The protein below binds the small molecule below.
Small molecule (SMILES): COc1ccnc2[nH]cc(C(=O)C(=O)N3CCN(C(=O)c4ccccc4)C[C@H]3C)c12

Sequence of chain 1.D:
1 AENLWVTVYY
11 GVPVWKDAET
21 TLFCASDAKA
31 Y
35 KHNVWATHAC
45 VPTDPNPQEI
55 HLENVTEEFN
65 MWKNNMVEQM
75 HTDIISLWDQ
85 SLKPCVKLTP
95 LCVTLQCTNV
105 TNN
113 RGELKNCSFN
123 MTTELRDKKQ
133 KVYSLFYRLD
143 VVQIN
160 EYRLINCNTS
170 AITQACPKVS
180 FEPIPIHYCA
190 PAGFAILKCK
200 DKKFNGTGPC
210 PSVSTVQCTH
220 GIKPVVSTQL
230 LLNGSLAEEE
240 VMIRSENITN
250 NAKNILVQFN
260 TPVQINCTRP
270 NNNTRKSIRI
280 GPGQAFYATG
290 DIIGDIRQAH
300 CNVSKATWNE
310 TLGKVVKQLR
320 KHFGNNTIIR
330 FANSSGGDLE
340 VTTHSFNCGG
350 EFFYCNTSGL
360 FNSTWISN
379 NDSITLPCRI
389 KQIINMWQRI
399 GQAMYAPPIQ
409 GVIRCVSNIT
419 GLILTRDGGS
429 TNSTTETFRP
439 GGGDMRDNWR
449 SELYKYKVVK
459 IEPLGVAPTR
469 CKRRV

Binding-site contacts:
Ligand atom O15 contacts residue TRP395 of chain 1.D at 3.0 Å (h-bond).
Ligand atom N06 contacts residue LEU86 of chain 1.D at 3.6 Å.
Ligand atom N06 contacts residue ASP83 of chain 1.D at 3.5 Å (salt-bridge).
Ligand atom O15 contacts residue MET443 of chain 1.D at 3.6 Å.
Ligand atom C08 contacts residue MET394 of chain 1.D at 3.6 Å (hydrophobic).
Ligand atom C10 contacts residue ASP83 of chain 1.D at 3.5 Å.
Ligand atom C10 contacts residue TRP82 of chain 1.D at 3.4 Å (hydrophobic).
Ligand atom C14 contacts residue MET443 of chain 1.D at 3.6 Å (hydrophobic).
Ligand atom C11 contacts residue MET394 of chain 1.D at 3.8 Å (hydrophobic).
Ligand atom C29 contacts residue VAL225 of chain 1.D at 3.8 Å (hydrophobic).
Ligand atom C07 contacts residue ASP83 of chain 1.D at 3.4 Å.
Ligand atom C10 contacts residue ILE79 of chain 1.D at 3.5 Å (hydrophobic).
Ligand atom O13 contacts residue TRP82 of chain 1.D at 3.5 Å.
Ligand atom C27 contacts residue TYR353 of chain 1.D at 3.5 Å (hydrophobic).
Ligand atom C05 contacts residue LEU86 of chain 1.D at 3.6 Å (hydrophobic).
Ligand atom C11 contacts residue TRP82 of chain 1.D at 3.7 Å (hydrophobic).
Ligand atom O24 contacts residue TRP82 of chain 1.D at 3.8 Å.
Ligand atom O02 contacts residue MET394 of chain 1.D at 3.6 Å.
Ligand atom C29 contacts residue SER344 of chain 1.D at 3.4 Å.
Ligand atom C28 contacts residue SER344 of chain 1.D at 3.5 Å.
Ligand atom C30 contacts residue VAL225 of chain 1.D at 3.1 Å (hydrophobic).
Ligand atom C03 contacts residue MET394 of chain 1.D at 3.8 Å (hydrophobic).
Ligand atom C01 contacts residue ASN393 of chain 1.D at 3.4 Å.
Ligand atom C27 contacts residue GLU339 of chain 1.D at 3.8 Å.
Ligand atom C18 contacts residue TRP395 of chain 1.D at 3.5 Å (hydrophobic).
Ligand atom C17 contacts residue TRP395 of chain 1.D at 3.7 Å (hydrophobic).
Ligand atom C01 contacts residue ILE392 of chain 1.D at 3.6 Å (hydrophobic).
Ligand atom C20 contacts residue TRP82 of chain 1.D at 3.5 Å (hydrophobic).
Ligand atom N09 contacts residue ASP83 of chain 1.D at 2.6 Å (salt-bridge).
Ligand atom C21 contacts residue TRP82 of chain 1.D at 3.7 Å (hydrophobic).
Ligand atom C26 contacts residue ILE392 of chain 1.D at 3.7 Å (hydrophobic).
Ligand atom C26 contacts residue PHE351 of chain 1.D at 3.8 Å (hydrophobic).
Ligand atom C10 contacts residue MET394 of chain 1.D at 3.4 Å (hydrophobic).
Ligand atom C01 contacts residue MET394 of chain 1.D at 3.6 Å (hydrophobic).
Ligand atom C22 contacts residue TRP82 of chain 1.D at 3.4 Å (hydrophobic).
Ligand atom N09 contacts residue MET394 of chain 1.D at 3.2 Å.
Ligand atom O15 contacts residue MET394 of chain 1.D at 3.5 Å.
Ligand atom C28 contacts residue PHE345 of chain 1.D at 3.8 Å (hydrophobic).
Ligand atom C07 contacts residue MET394 of chain 1.D at 3.7 Å (hydrophobic).
Ligand atom C29 contacts residue PHE345 of chain 1.D at 3.4 Å (hydrophobic).